A small-molecule ligand and the protein it binds are described below.
Small molecule (SMILES): O=C(O)c1ccc(O)c(I)c1

Sequence of chain 1.D:
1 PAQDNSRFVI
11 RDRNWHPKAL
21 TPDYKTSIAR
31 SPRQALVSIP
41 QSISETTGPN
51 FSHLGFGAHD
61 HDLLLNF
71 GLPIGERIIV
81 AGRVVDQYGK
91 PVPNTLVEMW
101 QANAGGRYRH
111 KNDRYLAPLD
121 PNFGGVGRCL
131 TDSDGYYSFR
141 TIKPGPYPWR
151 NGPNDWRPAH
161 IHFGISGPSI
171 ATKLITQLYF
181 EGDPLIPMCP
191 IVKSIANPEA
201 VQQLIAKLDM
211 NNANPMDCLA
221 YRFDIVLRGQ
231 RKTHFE

Binding-site contacts:
Ligand atom O1 contacts residue PRO15 of chain 1.C at 4.1 Å.
Ligand atom I3 contacts residue THR12 of chain 1.C at 4.0 Å.
Ligand atom C3 contacts residue GLY14 of chain 1.C at 4.2 Å.
Ligand atom C7 contacts residue TRP149 of chain 1.D at 3.9 Å (hydrophobic).
Ligand atom C1 contacts residue PRO15 of chain 1.C at 3.5 Å (hydrophobic).
Ligand atom O2 contacts residue TRP149 of chain 1.D at 3.9 Å.
Ligand atom C3 contacts residue TYR147 of chain 1.D at 3.4 Å (hydrophobic).
Ligand atom O2 contacts residue TYR16 of chain 1.C at 4.2 Å.
Ligand atom I3 contacts residue GLY14 of chain 1.C at 3.9 Å.
Ligand atom I3 contacts residue GLN177 of chain 1.D at 3.9 Å.
Ligand atom C5 contacts residue FE1 of chain 1.Q at 3.4 Å.
Ligand atom O4 contacts residue HIS160 of chain 1.D at 3.4 Å (h-bond).
Ligand atom O4 contacts residue TYR147 of chain 1.D at 2.4 Å (h-bond).
Ligand atom C3 contacts residue FE1 of chain 1.Q at 3.8 Å.
Ligand atom C1 contacts residue TYR147 of chain 1.D at 4.1 Å (hydrophobic).
Ligand atom C6 contacts residue TYR147 of chain 1.D at 3.4 Å (hydrophobic).
Ligand atom O4 contacts residue HIS162 of chain 1.D at 2.9 Å (h-bond).
Ligand atom C5 contacts residue TYR108 of chain 1.D at 3.7 Å (hydrophobic).
Ligand atom C5 contacts residue TYR16 of chain 1.C at 3.4 Å (hydrophobic).
Ligand atom C4 contacts residue PRO15 of chain 1.C at 3.9 Å (hydrophobic).
Ligand atom I3 contacts residue ARG157 of chain 1.D at 3.4 Å.
Ligand atom O4 contacts residue TYR108 of chain 1.D at 3.0 Å (h-bond).
Ligand atom I3 contacts residue HIS162 of chain 1.D at 4.1 Å.
Ligand atom C4 contacts residue FE1 of chain 1.Q at 2.7 Å.
Ligand atom C6 contacts residue PRO15 of chain 1.C at 3.6 Å (hydrophobic).
Ligand atom C5 contacts residue TYR147 of chain 1.D at 2.6 Å (hydrophobic).
Ligand atom O4 contacts residue FE1 of chain 1.Q at 1.6 Å.
Ligand atom C2 contacts residue PRO15 of chain 1.C at 3.4 Å (hydrophobic).
Ligand atom C6 contacts residue TYR16 of chain 1.C at 3.2 Å (hydrophobic).
Ligand atom C4 contacts residue TYR147 of chain 1.D at 2.5 Å (hydrophobic).
Ligand atom C2 contacts residue TYR147 of chain 1.D at 4.3 Å (hydrophobic).
Ligand atom C4 contacts residue HIS162 of chain 1.D at 4.2 Å.
Ligand atom C4 contacts residue TYR108 of chain 1.D at 3.9 Å (hydrophobic).
Ligand atom O1 contacts residue TRP149 of chain 1.D at 3.5 Å.
Ligand atom O2 contacts residue PRO15 of chain 1.C at 4.1 Å.
Ligand atom I3 contacts residue FE1 of chain 1.Q at 4.3 Å.
Ligand atom C3 contacts residue PRO15 of chain 1.C at 3.6 Å (hydrophobic).
Ligand atom I3 contacts residue ILE191 of chain 1.D at 3.6 Å.
Ligand atom C7 contacts residue PRO15 of chain 1.C at 3.7 Å (hydrophobic).
Ligand atom C5 contacts residue PRO15 of chain 1.C at 4.0 Å (hydrophobic).

Sequence of chain 1.C:
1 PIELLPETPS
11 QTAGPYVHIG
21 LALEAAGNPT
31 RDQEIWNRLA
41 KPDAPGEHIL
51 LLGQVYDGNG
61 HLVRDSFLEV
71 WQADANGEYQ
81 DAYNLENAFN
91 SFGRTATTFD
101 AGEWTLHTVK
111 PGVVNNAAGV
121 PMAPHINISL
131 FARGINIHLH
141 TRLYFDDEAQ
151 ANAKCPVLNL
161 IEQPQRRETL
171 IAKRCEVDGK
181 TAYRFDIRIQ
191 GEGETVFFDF